Sequence of chain 1.A:
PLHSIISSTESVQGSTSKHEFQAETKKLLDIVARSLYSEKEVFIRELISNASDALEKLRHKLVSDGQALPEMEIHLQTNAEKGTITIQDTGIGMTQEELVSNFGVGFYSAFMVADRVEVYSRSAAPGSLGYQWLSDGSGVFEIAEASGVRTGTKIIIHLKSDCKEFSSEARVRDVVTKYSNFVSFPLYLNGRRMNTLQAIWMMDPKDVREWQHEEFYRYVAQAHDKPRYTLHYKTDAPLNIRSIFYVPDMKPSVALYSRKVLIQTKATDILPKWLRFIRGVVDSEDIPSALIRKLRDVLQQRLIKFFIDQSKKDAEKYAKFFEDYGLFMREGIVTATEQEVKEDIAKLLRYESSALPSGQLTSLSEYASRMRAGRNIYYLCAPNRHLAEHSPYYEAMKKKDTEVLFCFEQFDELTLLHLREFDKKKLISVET

A protein and the small-molecule ligand that binds it are described below.
Small molecule (SMILES): Nc1ncnc2c1nc(Sc1cc3c(cc1I)OCO3)n2CCCCCC[PH](c1ccccc1)(c1ccccc1)c1ccccc1

Binding-site contacts:
Ligand atom I1 contacts residue ASN112 of chain 1.A at 3.7 Å.
Ligand atom C2 contacts residue THR192 of chain 1.A at 3.6 Å.
Ligand atom C1 contacts residue THR192 of chain 1.A at 3.4 Å.
Ligand atom C20 contacts residue SER111 of chain 1.A at 2.9 Å.
Ligand atom S1 contacts residue PHE146 of chain 1.A at 3.6 Å.
Ligand atom N1 contacts residue ASP99 of chain 1.A at 3.2 Å (salt-bridge).
Ligand atom N2 contacts residue ILE102 of chain 1.A at 3.8 Å.
Ligand atom S1 contacts residue ASN60 of chain 1.A at 3.7 Å.
Ligand atom C13 contacts residue MET104 of chain 1.A at 3.8 Å (hydrophobic).
Ligand atom C12 contacts residue TRP172 of chain 1.A at 3.7 Å (hydrophobic).
Ligand atom C8 contacts residue PHE146 of chain 1.A at 3.5 Å (hydrophobic).
Ligand atom C21 contacts residue GLU108 of chain 1.A at 3.6 Å.
Ligand atom C20 contacts residue GLU108 of chain 1.A at 3.8 Å.
Ligand atom C36 contacts residue ASN112 of chain 1.A at 3.9 Å.
Ligand atom I1 contacts residue GLY143 of chain 1.A at 3.5 Å.
Ligand atom C2 contacts residue ALA64 of chain 1.A at 3.9 Å (hydrophobic).
Ligand atom C5 contacts residue MET104 of chain 1.A at 3.6 Å (hydrophobic).
Ligand atom S1 contacts residue GLY143 of chain 1.A at 3.1 Å (h-bond).
Ligand atom N4 contacts residue ASN60 of chain 1.A at 3.6 Å.
Ligand atom N2 contacts residue ALA64 of chain 1.A at 3.5 Å.
Ligand atom O2 contacts residue PHE146 of chain 1.A at 3.5 Å.
Ligand atom N2 contacts residue THR192 of chain 1.A at 3.0 Å (h-bond).
Ligand atom C2 contacts residue GLY103 of chain 1.A at 3.7 Å.
Ligand atom C2 contacts residue MET104 of chain 1.A at 3.8 Å (hydrophobic).
Ligand atom C12 contacts residue PHE146 of chain 1.A at 3.8 Å (hydrophobic).
Ligand atom C19 contacts residue SER111 of chain 1.A at 3.6 Å.
Ligand atom C12 contacts residue LEU109 of chain 1.A at 3.8 Å (hydrophobic).
Ligand atom N3 contacts residue MET104 of chain 1.A at 3.3 Å.
Ligand atom C6 contacts residue ASN112 of chain 1.A at 3.2 Å.
Ligand atom C2 contacts residue ILE102 of chain 1.A at 3.7 Å (hydrophobic).
Ligand atom N1 contacts residue THR192 of chain 1.A at 3.5 Å.
Ligand atom C21 contacts residue SER111 of chain 1.A at 3.4 Å.
Ligand atom C11 contacts residue PHE146 of chain 1.A at 3.8 Å (hydrophobic).
Ligand atom C21 contacts residue ASN112 of chain 1.A at 3.2 Å.
Ligand atom C10 contacts residue PHE146 of chain 1.A at 3.6 Å (hydrophobic).
Ligand atom C9 contacts residue PHE146 of chain 1.A at 3.4 Å (hydrophobic).
Ligand atom C17 contacts residue ASN112 of chain 1.A at 3.1 Å.
Ligand atom C35 contacts residue ASN112 of chain 1.A at 3.1 Å.
Ligand atom N5 contacts residue MET104 of chain 1.A at 3.7 Å.
Ligand atom O1 contacts residue TRP172 of chain 1.A at 3.9 Å.